Sequence of chain 1.A:
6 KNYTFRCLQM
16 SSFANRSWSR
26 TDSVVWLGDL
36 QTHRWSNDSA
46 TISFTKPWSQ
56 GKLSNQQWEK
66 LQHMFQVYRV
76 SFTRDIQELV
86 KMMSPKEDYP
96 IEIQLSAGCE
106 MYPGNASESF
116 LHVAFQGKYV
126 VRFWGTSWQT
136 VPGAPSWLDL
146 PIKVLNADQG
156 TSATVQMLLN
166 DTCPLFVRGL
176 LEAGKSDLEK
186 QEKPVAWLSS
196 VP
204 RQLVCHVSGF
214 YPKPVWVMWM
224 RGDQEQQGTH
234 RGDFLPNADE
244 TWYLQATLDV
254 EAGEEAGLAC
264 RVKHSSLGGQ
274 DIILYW

Binding-site contacts:
Ligand atom C6 contacts residue LEU164 of chain 1.A at 3.8 Å (hydrophobic).
Ligand atom O5 contacts residue ASN165 of chain 1.A at 2.4 Å (h-bond).
Ligand atom C5 contacts residue ASN165 of chain 1.A at 3.8 Å.
Ligand atom O7 contacts residue GLY130 of chain 1.A at 3.3 Å.
Ligand atom C2 contacts residue ASN165 of chain 1.A at 2.4 Å.
Ligand atom C1 contacts residue ASN165 of chain 1.A at 4.1 Å.
Ligand atom C6 contacts residue GLY130 of chain 1.A at 3.2 Å.
Ligand atom C4 contacts residue GLY130 of chain 1.A at 4.0 Å.
Ligand atom C8 contacts residue GLN161 of chain 1.A at 3.4 Å.
Ligand atom C5 contacts residue GLY130 of chain 1.A at 3.6 Å.
Ligand atom C3 contacts residue ASN165 of chain 1.A at 3.8 Å.
Ligand atom C6 contacts residue GLY130 of chain 1.A at 4.0 Å.
Ligand atom C7 contacts residue GLN161 of chain 1.A at 3.6 Å.
Ligand atom C7 contacts residue ASN165 of chain 1.A at 3.1 Å.
Ligand atom C1 contacts residue ASN165 of chain 1.A at 1.4 Å.
Ligand atom C5 contacts residue GLY130 of chain 1.A at 3.9 Å.
Ligand atom O3 contacts residue GLU113 of chain 1.A at 3.8 Å.
Ligand atom O5 contacts residue GLY130 of chain 1.A at 3.4 Å (h-bond).
Ligand atom C3 contacts residue SER114 of chain 1.A at 3.8 Å.
Ligand atom O4 contacts residue SER114 of chain 1.A at 2.9 Å (h-bond).
Ligand atom O4 contacts residue TRP129 of chain 1.A at 3.5 Å.
Ligand atom C4 contacts residue SER114 of chain 1.A at 3.5 Å.
Ligand atom C6 contacts residue PHE128 of chain 1.A at 3.8 Å (hydrophobic).
Ligand atom C5 contacts residue ASN165 of chain 1.A at 3.7 Å.
Ligand atom C7 contacts residue GLY130 of chain 1.A at 3.7 Å.
Ligand atom O3 contacts residue GLN161 of chain 1.A at 3.6 Å (h-bond).
Ligand atom O3 contacts residue THR131 of chain 1.A at 3.9 Å.
Ligand atom C2 contacts residue GLN161 of chain 1.A at 3.7 Å.
Ligand atom O4 contacts residue THR131 of chain 1.A at 4.0 Å.
Ligand atom O3 contacts residue SER114 of chain 1.A at 2.9 Å (h-bond).
Ligand atom N2 contacts residue ASN165 of chain 1.A at 2.9 Å (h-bond).
Ligand atom C8 contacts residue TRP129 of chain 1.A at 3.8 Å (hydrophobic).
Ligand atom C3 contacts residue GLY130 of chain 1.A at 3.9 Å.
Ligand atom N2 contacts residue GLN161 of chain 1.A at 2.8 Å (h-bond).
Ligand atom O5 contacts residue THR131 of chain 1.A at 4.0 Å.
Ligand atom C3 contacts residue GLN161 of chain 1.A at 3.5 Å.
Ligand atom O4 contacts residue GLY130 of chain 1.A at 3.8 Å.
Ligand atom C6 contacts residue TRP129 of chain 1.A at 3.9 Å (hydrophobic).
Ligand atom C3 contacts residue THR131 of chain 1.A at 4.1 Å.
Ligand atom O7 contacts residue ASN165 of chain 1.A at 2.8 Å (h-bond).

This small molecule binds to this protein.
Small molecule (SMILES): CC(=O)N[C@H]1[C@H](O[C@H]2[C@H](O)[C@@H](NC(C)=O)CO[C@@H]2CO[C@H]2O[C@@H](C)[C@@H](O)[C@@H](O)[C@@H]2O)O[C@H](CO)[C@@H](O)[C@@H]1O